A small-molecule ligand and the protein it binds are described below.
Small molecule (SMILES): CC(=O)N[C@@H]1[C@@H](O)[C@H](O)[C@@H](CO)O[C@H]1O

Binding-site contacts:
Ligand atom N2 contacts residue GLN644 of chain 1.C at 4.4 Å.
Ligand atom C5 contacts residue ASN616 of chain 1.C at 3.7 Å.
Ligand atom N2 contacts residue ASN616 of chain 1.C at 2.9 Å (h-bond).
Ligand atom C2 contacts residue ASN616 of chain 1.C at 2.5 Å.
Ligand atom C7 contacts residue ASN616 of chain 1.C at 3.9 Å.
Ligand atom O5 contacts residue THR618 of chain 1.C at 4.4 Å.
Ligand atom C3 contacts residue ASN616 of chain 1.C at 3.8 Å.
Ligand atom C1 contacts residue ASN616 of chain 1.C at 1.4 Å.
Ligand atom C8 contacts residue GLN644 of chain 1.C at 4.0 Å.
Ligand atom O5 contacts residue ASN616 of chain 1.C at 2.4 Å (h-bond).
Ligand atom C4 contacts residue ASN616 of chain 1.C at 4.2 Å.
Ligand atom C1 contacts residue THR618 of chain 1.C at 4.1 Å.
Ligand atom C8 contacts residue ASN616 of chain 1.C at 4.2 Å.

Sequence of chain 1.C:
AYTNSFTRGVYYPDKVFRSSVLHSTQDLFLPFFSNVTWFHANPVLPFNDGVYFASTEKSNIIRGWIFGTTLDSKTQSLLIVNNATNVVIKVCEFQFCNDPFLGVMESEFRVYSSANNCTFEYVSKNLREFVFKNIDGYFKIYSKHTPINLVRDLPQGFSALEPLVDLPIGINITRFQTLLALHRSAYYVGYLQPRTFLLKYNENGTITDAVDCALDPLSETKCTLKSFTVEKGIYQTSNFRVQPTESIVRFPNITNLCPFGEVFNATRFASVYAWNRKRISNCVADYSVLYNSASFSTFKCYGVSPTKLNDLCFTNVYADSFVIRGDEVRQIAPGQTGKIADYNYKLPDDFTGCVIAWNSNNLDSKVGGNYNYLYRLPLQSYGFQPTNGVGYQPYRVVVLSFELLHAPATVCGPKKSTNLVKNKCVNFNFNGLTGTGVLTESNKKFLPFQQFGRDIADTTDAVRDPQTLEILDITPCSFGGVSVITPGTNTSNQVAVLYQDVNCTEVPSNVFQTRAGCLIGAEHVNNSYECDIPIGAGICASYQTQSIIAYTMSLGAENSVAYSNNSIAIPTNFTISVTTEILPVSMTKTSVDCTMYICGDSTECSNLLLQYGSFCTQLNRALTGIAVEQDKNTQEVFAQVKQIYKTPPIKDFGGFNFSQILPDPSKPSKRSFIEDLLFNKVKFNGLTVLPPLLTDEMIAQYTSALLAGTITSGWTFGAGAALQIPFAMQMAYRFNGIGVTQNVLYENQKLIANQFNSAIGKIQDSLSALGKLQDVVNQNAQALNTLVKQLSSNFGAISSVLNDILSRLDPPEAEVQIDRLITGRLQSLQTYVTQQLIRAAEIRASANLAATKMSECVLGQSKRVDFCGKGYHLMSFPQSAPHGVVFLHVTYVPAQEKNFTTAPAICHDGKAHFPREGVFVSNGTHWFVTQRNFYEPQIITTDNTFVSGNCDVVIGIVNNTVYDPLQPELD